The small molecule below binds the protein below.
Small molecule (SMILES): NC1CCN(Cc2ccn3ncnc(Oc4ccc(NC(=O)NC(=O)Cc5ccc(F)cc5)cc4F)c23)CC1

Sequence of chain 1.A:
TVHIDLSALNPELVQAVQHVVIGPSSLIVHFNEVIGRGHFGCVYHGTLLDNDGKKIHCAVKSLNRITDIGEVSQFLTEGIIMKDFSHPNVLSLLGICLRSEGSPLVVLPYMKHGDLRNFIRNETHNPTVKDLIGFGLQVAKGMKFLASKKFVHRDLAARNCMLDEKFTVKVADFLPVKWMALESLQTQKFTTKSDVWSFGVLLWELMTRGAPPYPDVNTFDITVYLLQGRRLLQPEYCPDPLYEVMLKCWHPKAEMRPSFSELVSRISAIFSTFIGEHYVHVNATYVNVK

Binding-site contacts:
Ligand atom F1 contacts residue LEU208 of chain 1.A at 3.2 Å.
Ligand atom C12 contacts residue GLU140 of chain 1.A at 3.6 Å.
Ligand atom C9 contacts residue MET144 of chain 1.A at 3.5 Å (hydrophobic).
Ligand atom N11 contacts residue MET144 of chain 1.A at 3.5 Å (h-bond).
Ligand atom C37 contacts residue PHE236 of chain 1.A at 3.7 Å (hydrophobic).
Ligand atom F18 contacts residue LEU170 of chain 1.A at 3.7 Å.
Ligand atom O10 contacts residue ASP235 of chain 1.A at 2.9 Å (salt-bridge).
Ligand atom C25 contacts residue ALA121 of chain 1.A at 3.3 Å (hydrophobic).
Ligand atom F18 contacts residue VAL105 of chain 1.A at 3.2 Å.
Ligand atom N26 contacts residue MET173 of chain 1.A at 3.1 Å (h-bond).
Ligand atom C27 contacts residue MET224 of chain 1.A at 3.6 Å (hydrophobic).
Ligand atom C20 contacts residue PHE236 of chain 1.A at 3.6 Å (hydrophobic).
Ligand atom C25 contacts residue PRO171 of chain 1.A at 3.5 Å (hydrophobic).
Ligand atom N11 contacts residue ASP235 of chain 1.A at 3.5 Å (salt-bridge).
Ligand atom N28 contacts residue MET224 of chain 1.A at 3.6 Å.
Ligand atom C4 contacts residue ASP235 of chain 1.A at 3.0 Å.
Ligand atom C21 contacts residue PHE236 of chain 1.A at 3.6 Å (hydrophobic).
Ligand atom C29 contacts residue TYR172 of chain 1.A at 3.6 Å (hydrophobic).
Ligand atom C9 contacts residue GLU140 of chain 1.A at 3.3 Å.
Ligand atom C12 contacts residue ASP235 of chain 1.A at 3.4 Å.
Ligand atom O10 contacts residue ALA234 of chain 1.A at 3.4 Å.
Ligand atom C9 contacts residue ASP235 of chain 1.A at 3.4 Å.
Ligand atom C8 contacts residue GLU140 of chain 1.A at 2.9 Å.
Ligand atom C3 contacts residue ASP235 of chain 1.A at 3.6 Å.
Ligand atom N11 contacts residue GLU140 of chain 1.A at 2.6 Å (salt-bridge).
Ligand atom C19 contacts residue LEU153 of chain 1.A at 3.6 Å (hydrophobic).
Ligand atom F18 contacts residue LYS123 of chain 1.A at 3.4 Å.
Ligand atom F1 contacts residue HIS215 of chain 1.A at 3.4 Å.
Ligand atom C16 contacts residue LEU170 of chain 1.A at 3.2 Å (hydrophobic).
Ligand atom N39 contacts residue ASP177 of chain 1.A at 3.0 Å (salt-bridge).
Ligand atom N14 contacts residue ASP235 of chain 1.A at 3.0 Å (salt-bridge).
Ligand atom N39 contacts residue ARG221 of chain 1.A at 3.7 Å.
Ligand atom O13 contacts residue GLU140 of chain 1.A at 3.7 Å.
Ligand atom C29 contacts residue MET173 of chain 1.A at 3.5 Å (hydrophobic).
Ligand atom C38 contacts residue MET224 of chain 1.A at 3.6 Å (hydrophobic).
Ligand atom C17 contacts residue LEU170 of chain 1.A at 3.5 Å (hydrophobic).
Ligand atom N24 contacts residue ALA121 of chain 1.A at 3.6 Å.
Ligand atom C17 contacts residue PHE236 of chain 1.A at 3.6 Å (hydrophobic).
Ligand atom N26 contacts residue ALA121 of chain 1.A at 3.6 Å.
Ligand atom C8 contacts residue MET144 of chain 1.A at 3.5 Å (hydrophobic).